Binding-site contacts:
Ligand atom O1G contacts residue ASP59 of chain 1.A at 3.2 Å.
Ligand atom C6 contacts residue ILE79 of chain 1.A at 3.8 Å (hydrophobic).
Ligand atom O2' contacts residue GLY156 of chain 1.A at 3.2 Å (h-bond).
Ligand atom N6 contacts residue LEU81 of chain 1.A at 3.8 Å.
Ligand atom O1G contacts residue SER60 of chain 1.A at 3.5 Å (h-bond).
Ligand atom O3' contacts residue SER60 of chain 1.A at 3.6 Å.
Ligand atom N3 contacts residue VAL54 of chain 1.A at 3.6 Å.
Ligand atom N6 contacts residue ILE79 of chain 1.A at 3.0 Å (h-bond).
Ligand atom C5' contacts residue HIS157 of chain 1.A at 3.5 Å.
Ligand atom C6 contacts residue SER55 of chain 1.A at 3.9 Å.
Ligand atom C8 contacts residue SER55 of chain 1.A at 3.9 Å.
Ligand atom PG contacts residue SER55 of chain 1.A at 3.7 Å.
Ligand atom C5 contacts residue SER55 of chain 1.A at 3.5 Å.
Ligand atom C2' contacts residue ALA53 of chain 1.A at 3.2 Å (hydrophobic).
Ligand atom O1B contacts residue ASP59 of chain 1.A at 3.5 Å (salt-bridge).
Ligand atom O2' contacts residue ALA53 of chain 1.A at 2.5 Å (h-bond).
Ligand atom C2 contacts residue LEU77 of chain 1.A at 3.5 Å (hydrophobic).
Ligand atom C1' contacts residue ALA53 of chain 1.A at 3.9 Å (hydrophobic).
Ligand atom N1 contacts residue VAL54 of chain 1.A at 3.7 Å.
Ligand atom O1B contacts residue ASP161 of chain 1.A at 3.1 Å (salt-bridge).
Ligand atom C4' contacts residue HIS157 of chain 1.A at 3.6 Å.
Ligand atom N7 contacts residue LYS137 of chain 1.A at 3.8 Å.
Ligand atom O3A contacts residue ASP161 of chain 1.A at 3.9 Å.
Ligand atom O2G contacts residue SER60 of chain 1.A at 3.4 Å (h-bond).
Ligand atom N3 contacts residue ALA53 of chain 1.A at 3.6 Å.
Ligand atom O3G contacts residue ASP59 of chain 1.A at 2.6 Å (salt-bridge).
Ligand atom O2' contacts residue THR155 of chain 1.A at 3.7 Å.
Ligand atom C2 contacts residue VAL54 of chain 1.A at 3.5 Å (hydrophobic).
Ligand atom O3G contacts residue LYS58 of chain 1.A at 3.5 Å (salt-bridge).
Ligand atom O2G contacts residue SER55 of chain 1.A at 2.4 Å (h-bond).
Ligand atom PG contacts residue ASP59 of chain 1.A at 3.6 Å.
Ligand atom O3' contacts residue GLY156 of chain 1.A at 3.1 Å (h-bond).
Ligand atom N7 contacts residue SER55 of chain 1.A at 3.5 Å.
Ligand atom N1 contacts residue ILE79 of chain 1.A at 3.0 Å (h-bond).
Ligand atom C2 contacts residue ILE79 of chain 1.A at 3.6 Å (hydrophobic).
Ligand atom O2' contacts residue SER60 of chain 1.A at 3.6 Å.
Ligand atom C2' contacts residue SER60 of chain 1.A at 3.9 Å.
Ligand atom O3G contacts residue GLY57 of chain 1.A at 3.7 Å.
Ligand atom C4 contacts residue SER55 of chain 1.A at 3.8 Å.
Ligand atom O2G contacts residue GLY57 of chain 1.A at 3.3 Å.

A small-molecule ligand and the protein it binds are described below.
Small molecule (SMILES): Nc1ncnc2c1ncn2[C@@H]1O[C@H](CO[P](=O)(O)O[P](=O)(O)NP(=O)(O)O)[C@@H](O)[C@H]1O

Sequence of chain 1.A:
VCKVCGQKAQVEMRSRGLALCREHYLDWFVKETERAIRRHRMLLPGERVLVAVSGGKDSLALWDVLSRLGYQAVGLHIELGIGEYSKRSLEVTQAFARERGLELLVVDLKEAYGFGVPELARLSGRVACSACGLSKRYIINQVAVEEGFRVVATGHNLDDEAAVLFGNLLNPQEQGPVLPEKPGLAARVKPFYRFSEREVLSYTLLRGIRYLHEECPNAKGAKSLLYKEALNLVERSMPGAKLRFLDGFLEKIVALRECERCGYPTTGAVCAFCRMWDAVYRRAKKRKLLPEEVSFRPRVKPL